Binding-site contacts:
Ligand atom C17 contacts residue ARG1246 of chain 1.B at 4.0 Å.
Ligand atom O3 contacts residue THR1242 of chain 1.B at 3.0 Å (h-bond).
Ligand atom C18 contacts residue ARG1246 of chain 1.B at 3.9 Å.
Ligand atom C30 contacts residue LEU592 of chain 1.B at 3.9 Å (hydrophobic).
Ligand atom C19 contacts residue ILE381 of chain 1.B at 3.6 Å (hydrophobic).
Ligand atom C15 contacts residue LEU1241 of chain 1.B at 4.0 Å (hydrophobic).
Ligand atom CL1 contacts residue ARG306 of chain 1.B at 2.7 Å.
Ligand atom C23 contacts residue TRP430 of chain 1.B at 4.0 Å (hydrophobic).
Ligand atom C27 contacts residue TYR377 of chain 1.B at 3.8 Å (hydrophobic).
Ligand atom C21 contacts residue TRP430 of chain 1.B at 4.0 Å (hydrophobic).
Ligand atom C24 contacts residue ILE381 of chain 1.B at 3.9 Å (hydrophobic).
Ligand atom O3 contacts residue ARG1246 of chain 1.B at 3.0 Å (salt-bridge).
Ligand atom C13 contacts residue LEU1241 of chain 1.B at 4.0 Å (hydrophobic).
Ligand atom C12 contacts residue PHE433 of chain 1.B at 3.8 Å (hydrophobic).
Ligand atom C25 contacts residue PHE433 of chain 1.B at 3.9 Å (hydrophobic).
Ligand atom O3 contacts residue ASN1245 of chain 1.B at 4.1 Å.
Ligand atom C30 contacts residue TYR377 of chain 1.B at 3.0 Å (hydrophobic).
Ligand atom C22 contacts residue ARG1246 of chain 1.B at 3.2 Å.
Ligand atom C17 contacts residue THR1242 of chain 1.B at 3.6 Å.
Ligand atom C20 contacts residue PHE433 of chain 1.B at 3.5 Å (hydrophobic).
Ligand atom C14 contacts residue PHE433 of chain 1.B at 3.6 Å (hydrophobic).
Ligand atom C20 contacts residue ILE381 of chain 1.B at 3.9 Å (hydrophobic).
Ligand atom O4 contacts residue ARG1300 of chain 1.B at 3.8 Å.
Ligand atom S2 contacts residue ARG1246 of chain 1.B at 3.7 Å.
Ligand atom C20 contacts residue LEU434 of chain 1.B at 3.7 Å (hydrophobic).
Ligand atom C31 contacts residue LEU592 of chain 1.B at 3.7 Å (hydrophobic).
Ligand atom CL1 contacts residue ASN437 of chain 1.B at 3.1 Å.
Ligand atom C32 contacts residue LEU592 of chain 1.B at 3.4 Å (hydrophobic).
Ligand atom C29 contacts residue TYR377 of chain 1.B at 3.8 Å (hydrophobic).
Ligand atom C28 contacts residue TYR377 of chain 1.B at 3.5 Å (hydrophobic).
Ligand atom C31 contacts residue TYR377 of chain 1.B at 3.4 Å (hydrophobic).
Ligand atom C29 contacts residue ASN437 of chain 1.B at 3.9 Å.
Ligand atom C23 contacts residue PHE433 of chain 1.B at 3.9 Å (hydrophobic).
Ligand atom N8 contacts residue THR1242 of chain 1.B at 3.4 Å (h-bond).
Ligand atom C23 contacts residue ILE381 of chain 1.B at 4.0 Å (hydrophobic).
Ligand atom N10 contacts residue LEU434 of chain 1.B at 3.3 Å.
Ligand atom C31 contacts residue ASN437 of chain 1.B at 4.1 Å.
Ligand atom O4 contacts residue ARG1246 of chain 1.B at 2.6 Å (salt-bridge).
Ligand atom C32 contacts residue TYR377 of chain 1.B at 3.0 Å (hydrophobic).
Ligand atom C25 contacts residue LEU434 of chain 1.B at 3.9 Å (hydrophobic).

This small molecule binds to this protein.
Small molecule (SMILES): COc1ccc(Cl)cc1C(=O)NCCc1ccc(S(=O)(=O)NC(=O)NC2CCCCC2)cc1

Sequence of chain 1.B:
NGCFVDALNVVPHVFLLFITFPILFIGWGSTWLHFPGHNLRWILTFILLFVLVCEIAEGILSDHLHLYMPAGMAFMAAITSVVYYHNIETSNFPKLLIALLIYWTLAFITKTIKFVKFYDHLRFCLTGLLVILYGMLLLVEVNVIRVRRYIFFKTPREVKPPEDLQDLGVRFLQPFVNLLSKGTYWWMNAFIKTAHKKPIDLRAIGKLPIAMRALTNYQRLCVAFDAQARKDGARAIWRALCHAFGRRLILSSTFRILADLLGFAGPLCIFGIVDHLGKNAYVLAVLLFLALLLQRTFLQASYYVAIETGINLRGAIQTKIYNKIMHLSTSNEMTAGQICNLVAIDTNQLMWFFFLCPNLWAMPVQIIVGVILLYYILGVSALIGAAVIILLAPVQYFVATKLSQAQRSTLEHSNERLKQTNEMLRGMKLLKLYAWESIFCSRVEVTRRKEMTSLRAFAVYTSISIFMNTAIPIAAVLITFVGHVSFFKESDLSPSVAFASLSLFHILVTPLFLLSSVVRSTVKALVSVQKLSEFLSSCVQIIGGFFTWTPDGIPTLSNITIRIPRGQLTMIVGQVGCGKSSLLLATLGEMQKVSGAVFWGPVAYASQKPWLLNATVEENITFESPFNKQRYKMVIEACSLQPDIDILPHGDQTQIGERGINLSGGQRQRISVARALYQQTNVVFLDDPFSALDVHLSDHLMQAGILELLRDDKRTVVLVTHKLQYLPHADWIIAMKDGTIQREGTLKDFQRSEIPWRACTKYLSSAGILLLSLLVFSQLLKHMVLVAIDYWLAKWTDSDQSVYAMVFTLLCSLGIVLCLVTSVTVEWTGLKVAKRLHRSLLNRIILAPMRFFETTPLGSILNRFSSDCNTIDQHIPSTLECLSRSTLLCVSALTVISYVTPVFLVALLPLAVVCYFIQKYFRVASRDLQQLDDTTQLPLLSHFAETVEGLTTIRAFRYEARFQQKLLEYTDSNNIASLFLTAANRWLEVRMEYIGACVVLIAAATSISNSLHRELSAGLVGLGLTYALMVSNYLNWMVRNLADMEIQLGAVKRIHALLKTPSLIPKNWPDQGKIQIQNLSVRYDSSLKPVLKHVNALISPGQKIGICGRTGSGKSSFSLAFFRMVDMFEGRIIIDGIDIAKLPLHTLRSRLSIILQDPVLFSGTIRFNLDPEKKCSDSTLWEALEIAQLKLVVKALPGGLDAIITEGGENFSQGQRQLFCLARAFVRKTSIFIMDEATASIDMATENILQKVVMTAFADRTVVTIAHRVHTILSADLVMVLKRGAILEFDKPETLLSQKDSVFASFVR